Sequence of chain 1.H:
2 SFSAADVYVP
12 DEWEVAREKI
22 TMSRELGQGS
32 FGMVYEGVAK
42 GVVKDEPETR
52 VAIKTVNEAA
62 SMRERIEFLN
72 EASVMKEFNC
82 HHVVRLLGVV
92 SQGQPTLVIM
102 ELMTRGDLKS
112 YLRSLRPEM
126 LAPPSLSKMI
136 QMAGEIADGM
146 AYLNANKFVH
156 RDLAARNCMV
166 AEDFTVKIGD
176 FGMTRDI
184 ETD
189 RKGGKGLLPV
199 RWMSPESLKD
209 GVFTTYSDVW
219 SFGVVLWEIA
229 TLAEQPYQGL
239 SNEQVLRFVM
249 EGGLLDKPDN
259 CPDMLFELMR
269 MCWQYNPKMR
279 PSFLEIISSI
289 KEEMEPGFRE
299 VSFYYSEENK

This protein binds this small molecule.
Small molecule (SMILES): COc1cc2c(Nc3ccc(Sc4nccn4C)c(Cl)c3)c(C#N)cnc2cc1OCCCN(C)CCO

Binding-site contacts:
Ligand atom C28 contacts residue SER31 of chain 1.H at 3.3 Å.
Ligand atom C4 contacts residue MET164 of chain 1.H at 3.3 Å (hydrophobic).
Ligand atom C20 contacts residue LYS55 of chain 1.H at 3.8 Å.
Ligand atom C23 contacts residue ALA53 of chain 1.H at 3.7 Å (hydrophobic).
Ligand atom CL24 contacts residue VAL99 of chain 1.H at 3.2 Å.
Ligand atom N7 contacts residue MET104 of chain 1.H at 2.9 Å (h-bond).
Ligand atom C8 contacts residue MET164 of chain 1.H at 3.2 Å (hydrophobic).
Ligand atom C8 contacts residue ALA53 of chain 1.H at 3.8 Å (hydrophobic).
Ligand atom C26 contacts residue PHE69 of chain 1.H at 3.8 Å (hydrophobic).
Ligand atom C2 contacts residue LEU27 of chain 1.H at 3.6 Å (hydrophobic).
Ligand atom C28 contacts residue GLU72 of chain 1.H at 3.8 Å.
Ligand atom C14 contacts residue THR105 of chain 1.H at 3.4 Å.
Ligand atom C21 contacts residue LYS55 of chain 1.H at 3.6 Å.
Ligand atom C31 contacts residue MET76 of chain 1.H at 3.5 Å (hydrophobic).
Ligand atom C32 contacts residue MET101 of chain 1.H at 3.5 Å (hydrophobic).
Ligand atom C10 contacts residue MET164 of chain 1.H at 3.4 Å (hydrophobic).
Ligand atom CL24 contacts residue LYS55 of chain 1.H at 3.6 Å.
Ligand atom C15 contacts residue THR105 of chain 1.H at 2.8 Å.
Ligand atom CL24 contacts residue ALA53 of chain 1.H at 3.6 Å.
Ligand atom S25 contacts residue LYS55 of chain 1.H at 3.3 Å.
Ligand atom C9 contacts residue ALA53 of chain 1.H at 3.7 Å (hydrophobic).
Ligand atom C22 contacts residue MET101 of chain 1.H at 3.4 Å (hydrophobic).
Ligand atom N7 contacts residue LEU103 of chain 1.H at 3.7 Å.
Ligand atom C9 contacts residue MET164 of chain 1.H at 3.3 Å (hydrophobic).
Ligand atom CL24 contacts residue MET101 of chain 1.H at 3.0 Å.
Ligand atom N33 contacts residue MET101 of chain 1.H at 3.0 Å.
Ligand atom C5 contacts residue MET164 of chain 1.H at 3.4 Å (hydrophobic).
Ligand atom C8 contacts residue MET104 of chain 1.H at 3.5 Å (hydrophobic).
Ligand atom C8 contacts residue GLU102 of chain 1.H at 3.2 Å.
Ligand atom C13 contacts residue THR105 of chain 1.H at 3.6 Å.
Ligand atom O11 contacts residue LEU27 of chain 1.H at 3.3 Å.
Ligand atom N27 contacts residue LYS55 of chain 1.H at 3.2 Å (salt-bridge).
Ligand atom C23 contacts residue VAL35 of chain 1.H at 3.6 Å (hydrophobic).
Ligand atom N7 contacts residue MET164 of chain 1.H at 3.2 Å.
Ligand atom N27 contacts residue SER31 of chain 1.H at 3.4 Å (h-bond).
Ligand atom C1 contacts residue LEU27 of chain 1.H at 3.7 Å (hydrophobic).
Ligand atom C31 contacts residue MET101 of chain 1.H at 3.8 Å (hydrophobic).
Ligand atom C29 contacts residue GLU72 of chain 1.H at 3.4 Å.
Ligand atom C3 contacts residue MET104 of chain 1.H at 3.2 Å (hydrophobic).
Ligand atom N33 contacts residue VAL85 of chain 1.H at 3.8 Å.